Sequence of chain 1.E:
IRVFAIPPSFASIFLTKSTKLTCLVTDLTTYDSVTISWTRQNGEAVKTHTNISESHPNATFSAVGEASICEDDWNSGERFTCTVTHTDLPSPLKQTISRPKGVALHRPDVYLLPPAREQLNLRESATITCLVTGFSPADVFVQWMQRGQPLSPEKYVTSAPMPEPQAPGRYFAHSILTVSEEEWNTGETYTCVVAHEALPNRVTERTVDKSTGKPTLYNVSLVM

This protein binds this small molecule.
Small molecule (SMILES): CC(=O)N[C@H]1[C@H](O[C@H]2[C@H](O)[C@@H](NC(C)=O)CO[C@@H]2CO)O[C@H](CO)[C@@H](O)[C@@H]1O

Binding-site contacts:
Ligand atom C2 contacts residue ASN335 of chain 1.E at 2.6 Å.
Ligand atom C5 contacts residue ASN335 of chain 1.E at 3.7 Å.
Ligand atom O7 contacts residue SER38 of chain 1.A at 4.2 Å.
Ligand atom C7 contacts residue ASN335 of chain 1.E at 3.9 Å.
Ligand atom O4 contacts residue SER38 of chain 1.A at 4.3 Å.
Ligand atom C4 contacts residue SER38 of chain 1.A at 4.3 Å.
Ligand atom O6 contacts residue SER337 of chain 1.E at 4.5 Å.
Ligand atom C1 contacts residue ASN335 of chain 1.E at 1.4 Å.
Ligand atom O6 contacts residue NAG1 of chain 1.J at 3.8 Å.
Ligand atom O3 contacts residue SER38 of chain 1.A at 2.5 Å (h-bond).
Ligand atom C6 contacts residue SER337 of chain 1.E at 4.1 Å.
Ligand atom C4 contacts residue ASN335 of chain 1.E at 4.3 Å.
Ligand atom C3 contacts residue ASN335 of chain 1.E at 3.8 Å.
Ligand atom C3 contacts residue SER38 of chain 1.A at 3.8 Å.
Ligand atom N2 contacts residue ASN335 of chain 1.E at 2.9 Å (h-bond).
Ligand atom O5 contacts residue ASN335 of chain 1.E at 2.5 Å (h-bond).

Sequence of chain 1.A:
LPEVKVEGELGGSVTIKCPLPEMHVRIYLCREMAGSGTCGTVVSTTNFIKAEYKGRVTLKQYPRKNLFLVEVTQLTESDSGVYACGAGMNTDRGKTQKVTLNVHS